Sequence of chain 1.C:
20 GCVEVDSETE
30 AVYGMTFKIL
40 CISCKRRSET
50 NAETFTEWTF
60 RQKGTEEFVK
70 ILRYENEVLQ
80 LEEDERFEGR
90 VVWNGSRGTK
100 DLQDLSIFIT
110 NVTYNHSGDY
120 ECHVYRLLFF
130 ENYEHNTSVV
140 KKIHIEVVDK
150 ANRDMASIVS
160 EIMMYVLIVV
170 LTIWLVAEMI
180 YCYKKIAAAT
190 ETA

Binding-site contacts:
Ligand atom C3 contacts residue ASN114 of chain 1.C at 3.8 Å.
Ligand atom O6 contacts residue GLN61 of chain 1.C at 3.7 Å.
Ligand atom C4 contacts residue ASN114 of chain 1.C at 4.1 Å.
Ligand atom C1 contacts residue ASN114 of chain 1.C at 1.5 Å.
Ligand atom C5 contacts residue ASN114 of chain 1.C at 3.5 Å.
Ligand atom C7 contacts residue ASN114 of chain 1.C at 4.0 Å.
Ligand atom N2 contacts residue ASN114 of chain 1.C at 3.0 Å (h-bond).
Ligand atom O5 contacts residue ASN114 of chain 1.C at 2.2 Å (h-bond).
Ligand atom C6 contacts residue ASN114 of chain 1.C at 3.9 Å.
Ligand atom C2 contacts residue ASN114 of chain 1.C at 2.5 Å.
Ligand atom O7 contacts residue ASN114 of chain 1.C at 4.4 Å.
Ligand atom O7 contacts residue GLU84 of chain 1.C at 4.2 Å.
Ligand atom O6 contacts residue ASN114 of chain 1.C at 3.3 Å (h-bond).

The small molecule below binds the protein below.
Small molecule (SMILES): CC(=O)N[C@@H]1[C@@H](O)[C@H](O)[C@@H](CO)O[C@H]1O